This small molecule binds to this protein.
Small molecule (SMILES): CC(=O)N[C@@H]1[C@@H](O)[C@H](O)[C@@H](CO)O[C@H]1O

Binding-site contacts:
Ligand atom C8 contacts residue ASN17 of chain 1.B at 4.3 Å.
Ligand atom C7 contacts residue ASN17 of chain 1.B at 3.4 Å.
Ligand atom N2 contacts residue ASN17 of chain 1.B at 2.6 Å (h-bond).
Ligand atom O6 contacts residue LEU123 of chain 1.B at 2.9 Å.
Ligand atom O6 contacts residue LYS9 of chain 1.B at 3.6 Å (salt-bridge).
Ligand atom C4 contacts residue ASN17 of chain 1.B at 4.1 Å.
Ligand atom C8 contacts residue ALA36 of chain 1.B at 3.8 Å (hydrophobic).
Ligand atom O7 contacts residue ASN17 of chain 1.B at 3.7 Å.
Ligand atom O5 contacts residue ASN17 of chain 1.B at 2.3 Å (h-bond).
Ligand atom C6 contacts residue LEU123 of chain 1.B at 4.1 Å (hydrophobic).
Ligand atom C8 contacts residue THR35 of chain 1.B at 3.4 Å.
Ligand atom O5 contacts residue LEU123 of chain 1.B at 4.0 Å.
Ligand atom C8 contacts residue GLY15 of chain 1.B at 4.0 Å.
Ligand atom C5 contacts residue ASN17 of chain 1.B at 3.7 Å.
Ligand atom C3 contacts residue ASN17 of chain 1.B at 3.6 Å.
Ligand atom C7 contacts residue GLY15 of chain 1.B at 4.3 Å.
Ligand atom C1 contacts residue ASN17 of chain 1.B at 1.5 Å.
Ligand atom O7 contacts residue THR34 of chain 1.B at 3.2 Å.
Ligand atom C2 contacts residue ASN17 of chain 1.B at 2.4 Å.
Ligand atom N2 contacts residue GLY15 of chain 1.B at 3.9 Å.
Ligand atom C7 contacts residue THR34 of chain 1.B at 4.1 Å.
Ligand atom O6 contacts residue ASN17 of chain 1.B at 3.9 Å.
Ligand atom C8 contacts residue THR34 of chain 1.B at 3.9 Å.

Sequence of chain 1.B:
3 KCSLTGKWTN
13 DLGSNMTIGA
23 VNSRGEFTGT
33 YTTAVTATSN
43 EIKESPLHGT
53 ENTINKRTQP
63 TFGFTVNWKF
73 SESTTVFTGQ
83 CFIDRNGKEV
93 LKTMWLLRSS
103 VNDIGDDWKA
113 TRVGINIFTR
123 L